Binding-site contacts:
Ligand atom C5 contacts residue ASN796 of chain 1.B at 3.5 Å.
Ligand atom O5 contacts residue SER798 of chain 1.B at 4.4 Å.
Ligand atom N2 contacts residue ASN796 of chain 1.B at 2.8 Å (h-bond).
Ligand atom C4 contacts residue ASN796 of chain 1.B at 4.3 Å.
Ligand atom C8 contacts residue ASN796 of chain 1.B at 4.2 Å.
Ligand atom C2 contacts residue ASN796 of chain 1.B at 2.6 Å.
Ligand atom C1 contacts residue SER798 of chain 1.B at 4.0 Å.
Ligand atom C1 contacts residue ASN796 of chain 1.B at 1.4 Å.
Ligand atom C3 contacts residue ASN796 of chain 1.B at 3.9 Å.
Ligand atom C7 contacts residue ASN796 of chain 1.B at 3.9 Å.
Ligand atom O5 contacts residue ASN796 of chain 1.B at 2.3 Å (h-bond).

Sequence of chain 1.B:
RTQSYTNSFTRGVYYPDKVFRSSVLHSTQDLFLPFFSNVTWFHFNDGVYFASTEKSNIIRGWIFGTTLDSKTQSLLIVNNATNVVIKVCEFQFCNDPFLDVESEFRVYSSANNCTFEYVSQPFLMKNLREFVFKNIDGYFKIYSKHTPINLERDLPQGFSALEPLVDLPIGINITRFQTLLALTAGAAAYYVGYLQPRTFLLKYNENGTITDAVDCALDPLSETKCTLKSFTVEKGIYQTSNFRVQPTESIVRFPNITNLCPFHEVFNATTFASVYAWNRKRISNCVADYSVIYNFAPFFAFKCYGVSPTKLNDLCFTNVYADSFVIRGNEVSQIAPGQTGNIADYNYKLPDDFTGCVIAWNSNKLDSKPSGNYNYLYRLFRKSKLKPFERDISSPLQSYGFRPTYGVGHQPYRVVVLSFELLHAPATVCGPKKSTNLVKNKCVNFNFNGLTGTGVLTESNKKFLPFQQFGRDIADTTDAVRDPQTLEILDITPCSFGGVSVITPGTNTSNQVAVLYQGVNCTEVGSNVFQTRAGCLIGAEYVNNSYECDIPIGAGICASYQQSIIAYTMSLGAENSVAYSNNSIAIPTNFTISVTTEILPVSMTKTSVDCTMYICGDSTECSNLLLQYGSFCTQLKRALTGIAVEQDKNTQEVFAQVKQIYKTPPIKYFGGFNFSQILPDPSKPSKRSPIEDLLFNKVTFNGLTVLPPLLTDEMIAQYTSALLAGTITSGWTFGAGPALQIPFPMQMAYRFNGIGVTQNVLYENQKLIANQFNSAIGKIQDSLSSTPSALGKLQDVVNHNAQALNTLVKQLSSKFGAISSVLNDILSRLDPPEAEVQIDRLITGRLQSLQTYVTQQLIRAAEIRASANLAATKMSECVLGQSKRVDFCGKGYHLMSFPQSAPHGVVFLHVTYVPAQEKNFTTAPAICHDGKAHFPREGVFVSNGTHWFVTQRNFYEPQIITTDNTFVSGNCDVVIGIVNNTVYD

The protein below binds the small molecule below.
Small molecule (SMILES): CC(=O)N[C@H]1[C@H](O[C@H]2[C@H](O)[C@@H](NC(C)=O)CO[C@@H]2CO)O[C@H](CO)[C@@H](O)[C@@H]1O